This protein binds this small molecule.
Small molecule (SMILES): CC(=O)N[C@@H]1[C@@H](O)[C@H](O)[C@@H](CO)O[C@H]1O

Sequence of chain 1.C:
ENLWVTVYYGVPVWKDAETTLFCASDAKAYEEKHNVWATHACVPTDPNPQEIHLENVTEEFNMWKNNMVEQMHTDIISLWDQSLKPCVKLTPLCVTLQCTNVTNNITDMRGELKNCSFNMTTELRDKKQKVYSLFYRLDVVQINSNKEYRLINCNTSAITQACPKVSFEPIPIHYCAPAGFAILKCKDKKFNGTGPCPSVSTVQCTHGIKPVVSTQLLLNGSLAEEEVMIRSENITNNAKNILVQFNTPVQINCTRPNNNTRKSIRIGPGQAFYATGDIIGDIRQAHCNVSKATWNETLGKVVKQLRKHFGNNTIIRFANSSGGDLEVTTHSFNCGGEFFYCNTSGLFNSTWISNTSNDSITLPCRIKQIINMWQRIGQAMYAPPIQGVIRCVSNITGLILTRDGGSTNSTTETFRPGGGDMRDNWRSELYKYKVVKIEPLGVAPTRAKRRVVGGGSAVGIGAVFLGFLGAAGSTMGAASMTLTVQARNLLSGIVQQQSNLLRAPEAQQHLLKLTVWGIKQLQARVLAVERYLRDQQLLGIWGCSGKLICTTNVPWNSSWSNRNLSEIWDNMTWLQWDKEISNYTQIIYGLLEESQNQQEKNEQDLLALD

Binding-site contacts:
Ligand atom N2 contacts residue ASN599 of chain 1.C at 3.1 Å (h-bond).
Ligand atom O7 contacts residue ASN599 of chain 1.C at 3.0 Å (h-bond).
Ligand atom C5 contacts residue ASN599 of chain 1.C at 3.4 Å.
Ligand atom O6 contacts residue ASN599 of chain 1.C at 4.3 Å.
Ligand atom C2 contacts residue ASN599 of chain 1.C at 2.5 Å.
Ligand atom C3 contacts residue ASN599 of chain 1.C at 3.7 Å.
Ligand atom C6 contacts residue ASN599 of chain 1.C at 4.4 Å.
Ligand atom C7 contacts residue ASN599 of chain 1.C at 3.3 Å.
Ligand atom C1 contacts residue ASN599 of chain 1.C at 1.4 Å.
Ligand atom O5 contacts residue ASN599 of chain 1.C at 2.0 Å (h-bond).
Ligand atom C4 contacts residue ASN599 of chain 1.C at 4.0 Å.
Ligand atom O6 contacts residue ASP598 of chain 1.C at 4.2 Å.